Sequence of chain 1.A:
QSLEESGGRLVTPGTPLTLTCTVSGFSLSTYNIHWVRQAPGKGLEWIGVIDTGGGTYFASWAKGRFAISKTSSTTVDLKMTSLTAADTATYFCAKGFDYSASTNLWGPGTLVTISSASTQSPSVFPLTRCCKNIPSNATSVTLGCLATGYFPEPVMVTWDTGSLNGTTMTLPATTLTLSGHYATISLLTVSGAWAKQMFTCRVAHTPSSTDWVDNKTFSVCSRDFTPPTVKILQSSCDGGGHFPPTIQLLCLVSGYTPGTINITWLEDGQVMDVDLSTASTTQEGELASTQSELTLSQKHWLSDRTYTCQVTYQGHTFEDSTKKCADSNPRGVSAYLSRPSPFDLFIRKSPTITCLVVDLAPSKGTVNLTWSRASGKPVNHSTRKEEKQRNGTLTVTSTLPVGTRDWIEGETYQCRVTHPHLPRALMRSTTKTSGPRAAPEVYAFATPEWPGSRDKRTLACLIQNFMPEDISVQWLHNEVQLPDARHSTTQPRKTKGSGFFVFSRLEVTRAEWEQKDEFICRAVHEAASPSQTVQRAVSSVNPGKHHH

The protein below binds the small molecule below.
Small molecule (SMILES): CC(=O)N[C@@H]1[C@@H](O)[C@H](O)[C@@H](CO)O[C@H]1O

Binding-site contacts:
Ligand atom O7 contacts residue ASN137 of chain 1.A at 4.4 Å.
Ligand atom C3 contacts residue ASN137 of chain 1.A at 3.8 Å.
Ligand atom C6 contacts residue THR139 of chain 1.A at 4.5 Å.
Ligand atom C1 contacts residue ASN137 of chain 1.A at 1.4 Å.
Ligand atom O5 contacts residue THR139 of chain 1.A at 4.3 Å.
Ligand atom C7 contacts residue ASN137 of chain 1.A at 4.0 Å.
Ligand atom O5 contacts residue ASN137 of chain 1.A at 2.3 Å (h-bond).
Ligand atom N2 contacts residue ASN137 of chain 1.A at 3.0 Å (h-bond).
Ligand atom C2 contacts residue ASN137 of chain 1.A at 2.5 Å.
Ligand atom C1 contacts residue THR139 of chain 1.A at 3.9 Å.
Ligand atom C3 contacts residue THR139 of chain 1.A at 4.4 Å.
Ligand atom C5 contacts residue THR139 of chain 1.A at 3.8 Å.
Ligand atom C4 contacts residue ASN137 of chain 1.A at 4.2 Å.
Ligand atom C5 contacts residue ASN137 of chain 1.A at 3.6 Å.